Sequence of chain 1.E:
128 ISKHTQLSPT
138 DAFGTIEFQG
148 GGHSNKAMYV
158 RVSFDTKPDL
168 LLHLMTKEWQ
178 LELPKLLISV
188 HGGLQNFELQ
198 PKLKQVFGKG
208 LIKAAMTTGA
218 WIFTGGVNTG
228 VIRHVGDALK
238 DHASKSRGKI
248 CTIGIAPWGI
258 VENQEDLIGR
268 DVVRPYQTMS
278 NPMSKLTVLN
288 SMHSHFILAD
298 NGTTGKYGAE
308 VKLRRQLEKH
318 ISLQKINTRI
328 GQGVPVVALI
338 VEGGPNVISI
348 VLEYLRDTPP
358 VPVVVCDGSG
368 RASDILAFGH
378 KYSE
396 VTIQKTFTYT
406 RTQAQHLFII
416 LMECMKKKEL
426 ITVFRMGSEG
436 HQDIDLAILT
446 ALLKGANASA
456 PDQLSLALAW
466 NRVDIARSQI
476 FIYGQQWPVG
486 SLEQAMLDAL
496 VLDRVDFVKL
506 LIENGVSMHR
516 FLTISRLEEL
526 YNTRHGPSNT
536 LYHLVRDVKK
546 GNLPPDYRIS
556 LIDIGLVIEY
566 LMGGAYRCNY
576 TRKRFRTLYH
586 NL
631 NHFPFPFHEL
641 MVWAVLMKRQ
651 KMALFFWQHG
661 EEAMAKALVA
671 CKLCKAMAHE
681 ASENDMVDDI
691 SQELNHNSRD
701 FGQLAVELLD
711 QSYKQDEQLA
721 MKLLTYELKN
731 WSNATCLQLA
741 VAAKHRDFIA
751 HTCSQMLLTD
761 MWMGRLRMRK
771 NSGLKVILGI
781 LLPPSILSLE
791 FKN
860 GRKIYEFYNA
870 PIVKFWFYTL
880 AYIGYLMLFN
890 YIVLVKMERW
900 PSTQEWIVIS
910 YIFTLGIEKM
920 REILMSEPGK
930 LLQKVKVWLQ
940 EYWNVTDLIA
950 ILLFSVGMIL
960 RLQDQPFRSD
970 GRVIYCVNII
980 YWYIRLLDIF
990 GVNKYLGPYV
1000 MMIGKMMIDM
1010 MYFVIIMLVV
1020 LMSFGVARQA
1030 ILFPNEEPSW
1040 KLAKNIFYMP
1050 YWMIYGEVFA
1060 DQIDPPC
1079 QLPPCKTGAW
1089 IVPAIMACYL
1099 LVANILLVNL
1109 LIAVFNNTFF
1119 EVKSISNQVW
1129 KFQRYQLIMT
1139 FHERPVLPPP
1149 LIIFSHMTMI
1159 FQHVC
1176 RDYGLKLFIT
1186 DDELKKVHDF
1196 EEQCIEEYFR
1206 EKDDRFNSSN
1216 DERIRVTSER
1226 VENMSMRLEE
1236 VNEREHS

A small-molecule ligand and the protein it binds are described below.
Small molecule (SMILES): COCC(CCO[C@H]1CC[C@@]2(C)C(=CC[C@H]3[C@@H]4C[C@@H]5O[C@]6(CC[C@@H](C)CO6)[C@@H](C)[C@@H]5[C@@]4(C)CC[C@@H]32)C1)COC

Sequence of chain 1.G:
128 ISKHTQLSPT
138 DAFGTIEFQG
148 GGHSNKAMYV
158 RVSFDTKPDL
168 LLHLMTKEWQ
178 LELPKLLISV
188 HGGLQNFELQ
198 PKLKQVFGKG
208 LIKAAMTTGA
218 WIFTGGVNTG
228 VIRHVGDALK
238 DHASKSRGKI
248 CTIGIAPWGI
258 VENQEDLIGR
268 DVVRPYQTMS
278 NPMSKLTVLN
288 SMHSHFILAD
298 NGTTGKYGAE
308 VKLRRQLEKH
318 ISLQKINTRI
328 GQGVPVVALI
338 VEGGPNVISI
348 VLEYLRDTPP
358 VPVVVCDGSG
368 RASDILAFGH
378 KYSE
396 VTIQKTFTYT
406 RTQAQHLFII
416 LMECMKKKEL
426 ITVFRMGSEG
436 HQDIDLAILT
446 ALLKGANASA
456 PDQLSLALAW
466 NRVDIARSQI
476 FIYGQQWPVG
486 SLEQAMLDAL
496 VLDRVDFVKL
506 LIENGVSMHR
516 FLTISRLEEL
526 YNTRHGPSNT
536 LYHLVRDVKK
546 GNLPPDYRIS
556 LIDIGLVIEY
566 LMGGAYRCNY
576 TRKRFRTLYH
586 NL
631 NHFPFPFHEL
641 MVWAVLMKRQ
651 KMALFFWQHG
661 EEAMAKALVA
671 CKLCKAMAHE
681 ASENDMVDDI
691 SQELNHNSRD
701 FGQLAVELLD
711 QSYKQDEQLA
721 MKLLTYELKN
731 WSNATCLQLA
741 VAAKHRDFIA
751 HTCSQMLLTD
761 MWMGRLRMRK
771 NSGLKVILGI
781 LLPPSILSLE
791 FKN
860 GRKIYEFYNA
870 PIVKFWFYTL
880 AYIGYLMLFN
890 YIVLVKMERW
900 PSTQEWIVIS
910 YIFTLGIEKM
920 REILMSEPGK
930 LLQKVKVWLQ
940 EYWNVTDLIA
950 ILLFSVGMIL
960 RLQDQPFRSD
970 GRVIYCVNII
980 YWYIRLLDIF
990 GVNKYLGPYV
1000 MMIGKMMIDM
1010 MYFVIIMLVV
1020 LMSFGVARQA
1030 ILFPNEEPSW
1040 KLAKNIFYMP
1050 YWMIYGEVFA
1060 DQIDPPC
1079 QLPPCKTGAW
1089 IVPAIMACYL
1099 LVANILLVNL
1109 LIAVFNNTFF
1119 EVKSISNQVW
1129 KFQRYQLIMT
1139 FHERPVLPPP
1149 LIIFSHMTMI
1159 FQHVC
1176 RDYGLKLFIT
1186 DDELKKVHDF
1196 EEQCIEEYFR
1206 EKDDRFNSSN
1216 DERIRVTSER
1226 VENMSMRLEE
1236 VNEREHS

Binding-site contacts:
Ligand atom C14 contacts residue TRP1039 of chain 1.E at 4.0 Å (hydrophobic).
Ligand atom C75 contacts residue MET886 of chain 1.G at 3.2 Å (hydrophobic).
Ligand atom C13 contacts residue SER1038 of chain 1.E at 4.3 Å.
Ligand atom O80 contacts residue ASN889 of chain 1.G at 3.8 Å.
Ligand atom O20 contacts residue PRO1037 of chain 1.E at 4.5 Å.
Ligand atom C17 contacts residue PRO1037 of chain 1.E at 3.9 Å (hydrophobic).
Ligand atom C78 contacts residue TYR982 of chain 1.G at 4.5 Å (hydrophobic).
Ligand atom C79 contacts residue ASN889 of chain 1.G at 3.4 Å.
Ligand atom C75 contacts residue TYR890 of chain 1.G at 4.4 Å (hydrophobic).
Ligand atom C79 contacts residue TYR982 of chain 1.G at 3.6 Å (hydrophobic).
Ligand atom C81 contacts residue TYR982 of chain 1.G at 4.1 Å (hydrophobic).
Ligand atom C21 contacts residue PRO1037 of chain 1.E at 3.5 Å (hydrophobic).
Ligand atom C24 contacts residue PRO1037 of chain 1.E at 3.7 Å (hydrophobic).
Ligand atom C16 contacts residue SER1038 of chain 1.E at 4.2 Å.
Ligand atom C16 contacts residue PRO1037 of chain 1.E at 4.5 Å (hydrophobic).
Ligand atom O25 contacts residue PRO1037 of chain 1.E at 3.8 Å.
Ligand atom C21 contacts residue SER1038 of chain 1.E at 4.5 Å.
Ligand atom C26 contacts residue SER1038 of chain 1.E at 4.0 Å.
Ligand atom C16 contacts residue TRP1039 of chain 1.E at 4.0 Å (hydrophobic).
Ligand atom C14 contacts residue SER1038 of chain 1.E at 3.1 Å.
Ligand atom C13 contacts residue TRP1039 of chain 1.E at 4.4 Å (hydrophobic).
Ligand atom O25 contacts residue SER1038 of chain 1.E at 4.0 Å.
Ligand atom C09 contacts residue TYR890 of chain 1.G at 4.3 Å (hydrophobic).
Ligand atom C23 contacts residue PRO1037 of chain 1.E at 4.3 Å (hydrophobic).
Ligand atom C08 contacts residue TYR890 of chain 1.G at 4.3 Å (hydrophobic).
Ligand atom C15 contacts residue SER1038 of chain 1.E at 3.7 Å.
Ligand atom C05 contacts residue ALA1042 of chain 1.E at 3.9 Å (hydrophobic).
Ligand atom C15 contacts residue LEU1041 of chain 1.E at 4.3 Å (hydrophobic).
Ligand atom C24 contacts residue SER1038 of chain 1.E at 4.0 Å.
Ligand atom C19 contacts residue TYR890 of chain 1.G at 3.6 Å (hydrophobic).
Ligand atom C75 contacts residue ASN889 of chain 1.G at 3.9 Å.
Ligand atom C12 contacts residue TRP1039 of chain 1.E at 3.7 Å (hydrophobic).
Ligand atom C07 contacts residue TRP1039 of chain 1.E at 4.5 Å (hydrophobic).
Ligand atom C10 contacts residue TYR890 of chain 1.G at 4.0 Å (hydrophobic).